This small molecule binds to this protein.
Small molecule (SMILES): O=C(O)C(=O)Cc1c[nH]c2ccccc12

Sequence of chain 1.C:
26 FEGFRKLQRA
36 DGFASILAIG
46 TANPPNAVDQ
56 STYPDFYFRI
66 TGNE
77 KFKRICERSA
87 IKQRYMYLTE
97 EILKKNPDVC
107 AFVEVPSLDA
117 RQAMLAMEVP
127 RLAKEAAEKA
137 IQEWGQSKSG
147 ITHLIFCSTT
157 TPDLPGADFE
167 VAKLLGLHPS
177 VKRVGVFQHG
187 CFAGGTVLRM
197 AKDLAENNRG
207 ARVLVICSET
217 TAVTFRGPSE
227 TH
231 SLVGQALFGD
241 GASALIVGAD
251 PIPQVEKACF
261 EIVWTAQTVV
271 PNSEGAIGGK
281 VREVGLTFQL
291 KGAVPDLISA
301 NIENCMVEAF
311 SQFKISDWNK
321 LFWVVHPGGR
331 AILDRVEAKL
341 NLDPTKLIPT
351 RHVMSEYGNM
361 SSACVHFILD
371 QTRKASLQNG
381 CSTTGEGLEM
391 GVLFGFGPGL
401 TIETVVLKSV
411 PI

Sequence of chain 1.D:
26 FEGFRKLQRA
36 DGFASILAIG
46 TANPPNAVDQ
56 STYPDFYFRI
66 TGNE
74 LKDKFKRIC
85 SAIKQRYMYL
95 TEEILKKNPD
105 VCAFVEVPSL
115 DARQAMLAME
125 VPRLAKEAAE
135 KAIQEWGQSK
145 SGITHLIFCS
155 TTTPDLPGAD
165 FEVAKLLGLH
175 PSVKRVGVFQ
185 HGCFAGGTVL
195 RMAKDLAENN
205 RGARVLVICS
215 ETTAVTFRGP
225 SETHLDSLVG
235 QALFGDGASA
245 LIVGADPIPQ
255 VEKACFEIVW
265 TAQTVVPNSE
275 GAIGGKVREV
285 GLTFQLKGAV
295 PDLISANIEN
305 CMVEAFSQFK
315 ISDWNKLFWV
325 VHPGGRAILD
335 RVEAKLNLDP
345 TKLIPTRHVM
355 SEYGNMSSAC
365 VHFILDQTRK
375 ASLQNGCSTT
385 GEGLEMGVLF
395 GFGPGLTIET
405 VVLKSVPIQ

Binding-site contacts:
Ligand atom CAO contacts residue CYS187 of chain 1.D at 4.2 Å (hydrophobic).
Ligand atom OAB contacts residue PRO398 of chain 1.D at 4.2 Å.
Ligand atom CAI contacts residue PHE238 of chain 1.D at 3.3 Å (hydrophobic).
Ligand atom CAK contacts residue PHE396 of chain 1.D at 4.2 Å (hydrophobic).
Ligand atom OAC contacts residue CYS187 of chain 1.D at 3.6 Å.
Ligand atom CAO contacts residue PHE238 of chain 1.D at 4.0 Å (hydrophobic).
Ligand atom OAA contacts residue ASN359 of chain 1.D at 2.9 Å (h-bond).
Ligand atom OAB contacts residue CYS187 of chain 1.D at 2.8 Å (h-bond).
Ligand atom CAH contacts residue CYS187 of chain 1.D at 3.3 Å (hydrophobic).
Ligand atom OAB contacts residue ILE277 of chain 1.D at 3.6 Å.
Ligand atom CAG contacts residue ILE277 of chain 1.D at 4.2 Å (hydrophobic).
Ligand atom CAL contacts residue ILE277 of chain 1.D at 4.2 Å (hydrophobic).
Ligand atom OAC contacts residue PHE396 of chain 1.D at 3.4 Å (h-bond).
Ligand atom OAA contacts residue GLY328 of chain 1.D at 3.5 Å.
Ligand atom CAK contacts residue ASN359 of chain 1.D at 4.1 Å.
Ligand atom CAM contacts residue CYS187 of chain 1.D at 3.3 Å (hydrophobic).
Ligand atom CAK contacts residue HIS326 of chain 1.D at 3.6 Å.
Ligand atom CAD contacts residue GLY278 of chain 1.D at 4.1 Å.
Ligand atom CAD contacts residue PHE288 of chain 1.D at 3.7 Å (hydrophobic).
Ligand atom CAD contacts residue GLY279 of chain 1.D at 4.2 Å.
Ligand atom CAK contacts residue CYS187 of chain 1.D at 3.2 Å (hydrophobic).
Ligand atom CAG contacts residue PHE288 of chain 1.D at 4.1 Å (hydrophobic).
Ligand atom OAA contacts residue HIS326 of chain 1.D at 3.1 Å (h-bond).
Ligand atom CAM contacts residue PHE238 of chain 1.D at 3.3 Å (hydrophobic).
Ligand atom CAE contacts residue GLY279 of chain 1.D at 4.2 Å.
Ligand atom CAE contacts residue PHE288 of chain 1.D at 3.5 Å (hydrophobic).
Ligand atom CAF contacts residue THR155 of chain 1.D at 4.1 Å.
Ligand atom OAA contacts residue CYS187 of chain 1.D at 3.4 Å (h-bond).
Ligand atom CAF contacts residue LEU286 of chain 1.D at 3.8 Å (hydrophobic).
Ligand atom OAC contacts residue ILE277 of chain 1.D at 3.5 Å.
Ligand atom CAG contacts residue GLY278 of chain 1.D at 4.1 Å.
Ligand atom CAH contacts residue PHE238 of chain 1.D at 3.4 Å (hydrophobic).
Ligand atom CAD contacts residue LEU286 of chain 1.D at 4.0 Å (hydrophobic).
Ligand atom NAJ contacts residue CYS187 of chain 1.D at 4.2 Å.
Ligand atom CAE contacts residue GLY278 of chain 1.D at 3.3 Å.
Ligand atom OAC contacts residue HIS326 of chain 1.D at 3.9 Å.
Ligand atom CAI contacts residue CYS187 of chain 1.D at 3.3 Å (hydrophobic).
Ligand atom OAC contacts residue GLY397 of chain 1.D at 4.1 Å.
Ligand atom CAL contacts residue CYS187 of chain 1.D at 2.8 Å (hydrophobic).
Ligand atom NAJ contacts residue PHE238 of chain 1.D at 4.0 Å.